Binding-site contacts:
Ligand atom NH1 contacts residue SER16 of chain 1.A at 2.9 Å (h-bond).
Ligand atom NE contacts residue SER74 of chain 1.A at 3.0 Å (h-bond).
Ligand atom CG contacts residue GLY75 of chain 1.A at 3.2 Å.
Ligand atom N contacts residue ASP164 of chain 1.A at 2.8 Å (salt-bridge).
Ligand atom CD contacts residue GLN123 of chain 1.A at 3.4 Å.
Ligand atom OXT contacts residue THR77 of chain 1.A at 2.8 Å (h-bond).
Ligand atom CG contacts residue PHE19 of chain 1.A at 3.6 Å (hydrophobic).
Ligand atom O contacts residue PHE57 of chain 1.A at 3.5 Å.
Ligand atom CG contacts residue PHE57 of chain 1.A at 3.7 Å (hydrophobic).
Ligand atom N contacts residue GLY75 of chain 1.A at 2.8 Å (h-bond).
Ligand atom C contacts residue THR77 of chain 1.A at 3.8 Å.
Ligand atom C contacts residue ARG82 of chain 1.A at 3.6 Å.
Ligand atom O contacts residue THR127 of chain 1.A at 2.9 Å (h-bond).
Ligand atom CA contacts residue THR77 of chain 1.A at 3.6 Å.
Ligand atom N contacts residue TYR190 of chain 1.A at 3.6 Å.
Ligand atom NH1 contacts residue PHE19 of chain 1.A at 3.3 Å.
Ligand atom NH1 contacts residue GLU23 of chain 1.A at 3.0 Å (salt-bridge).
Ligand atom CZ contacts residue SER74 of chain 1.A at 3.5 Å.
Ligand atom CA contacts residue THR127 of chain 1.A at 3.4 Å.
Ligand atom CD contacts residue PHE57 of chain 1.A at 3.5 Å (hydrophobic).
Ligand atom NE contacts residue PHE19 of chain 1.A at 3.6 Å.
Ligand atom OXT contacts residue GLY75 of chain 1.A at 3.8 Å.
Ligand atom O contacts residue THR126 of chain 1.A at 3.1 Å.
Ligand atom OXT contacts residue MET76 of chain 1.A at 3.5 Å.
Ligand atom C contacts residue THR127 of chain 1.A at 3.6 Å.
Ligand atom CD contacts residue PHE19 of chain 1.A at 3.6 Å (hydrophobic).
Ligand atom OXT contacts residue PHE57 of chain 1.A at 3.6 Å.
Ligand atom N contacts residue THR77 of chain 1.A at 2.8 Å (h-bond).
Ligand atom NH2 contacts residue PHE19 of chain 1.A at 3.8 Å.
Ligand atom CZ contacts residue PHE19 of chain 1.A at 3.4 Å (hydrophobic).
Ligand atom OXT contacts residue ARG82 of chain 1.A at 2.8 Å (salt-bridge).
Ligand atom NH2 contacts residue ASP18 of chain 1.A at 2.9 Å (salt-bridge).
Ligand atom CA contacts residue ASP164 of chain 1.A at 3.3 Å.
Ligand atom CZ contacts residue PHE57 of chain 1.A at 3.6 Å (hydrophobic).
Ligand atom CB contacts residue ASP164 of chain 1.A at 3.3 Å.
Ligand atom C contacts residue PHE57 of chain 1.A at 3.7 Å (hydrophobic).
Ligand atom NE contacts residue PHE57 of chain 1.A at 3.4 Å.
Ligand atom NH1 contacts residue SER74 of chain 1.A at 3.0 Å (h-bond).
Ligand atom O contacts residue ARG82 of chain 1.A at 2.9 Å (salt-bridge).
Ligand atom NH2 contacts residue GLN123 of chain 1.A at 2.8 Å (h-bond).

The small molecule below binds the protein below.
Small molecule (SMILES): NC(=[NH2+])NCCC[C@H](N)C(=O)O

Sequence of chain 1.A:
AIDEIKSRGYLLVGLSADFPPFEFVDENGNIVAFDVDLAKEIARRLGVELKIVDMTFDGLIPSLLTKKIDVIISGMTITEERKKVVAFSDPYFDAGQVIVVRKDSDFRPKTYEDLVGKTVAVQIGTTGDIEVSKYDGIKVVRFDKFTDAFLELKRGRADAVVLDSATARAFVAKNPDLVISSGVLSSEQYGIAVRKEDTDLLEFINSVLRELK